Sequence of chain 16.A:
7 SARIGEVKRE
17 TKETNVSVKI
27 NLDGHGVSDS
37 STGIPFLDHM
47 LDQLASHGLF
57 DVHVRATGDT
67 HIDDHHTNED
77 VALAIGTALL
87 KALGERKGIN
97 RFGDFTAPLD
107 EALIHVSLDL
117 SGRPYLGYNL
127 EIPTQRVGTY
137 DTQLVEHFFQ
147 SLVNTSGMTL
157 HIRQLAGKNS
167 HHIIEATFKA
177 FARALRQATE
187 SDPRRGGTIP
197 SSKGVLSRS

Binding-site contacts:
Ligand atom N1 contacts residue HIS72 of chain 3.A at 3.3 Å (h-bond).
Ligand atom N4 contacts residue GLU75 of chain 3.A at 3.1 Å (salt-bridge).
Ligand atom C7 contacts residue GLU19 of chain 3.A at 3.4 Å.
Ligand atom C3 contacts residue GLU75 of chain 3.A at 3.8 Å.
Ligand atom N2 contacts residue GLU171 of chain 21.A at 3.8 Å.
Ligand atom O13 contacts residue HIS45 of chain 21.A at 3.3 Å (h-bond).
Ligand atom N1 contacts residue GLU171 of chain 21.A at 3.1 Å (salt-bridge).
Ligand atom C7 contacts residue GLU171 of chain 21.A at 3.5 Å.
Ligand atom C8 contacts residue GLU171 of chain 21.A at 3.5 Å.
Ligand atom C5 contacts residue HIS167 of chain 21.A at 3.3 Å.
Ligand atom O13 contacts residue MN1 of chain 16.C at 2.4 Å.
Ligand atom N2 contacts residue MN1 of chain 16.C at 3.2 Å.
Ligand atom N4 contacts residue HIS168 of chain 21.A at 3.3 Å (h-bond).
Ligand atom O13 contacts residue GLU19 of chain 3.A at 2.7 Å (salt-bridge).
Ligand atom O10 contacts residue LYS175 of chain 21.A at 2.7 Å (salt-bridge).
Ligand atom O10 contacts residue ARG119 of chain 16.A at 3.0 Å (salt-bridge).
Ligand atom C7 contacts residue MN1 of chain 16.C at 3.5 Å.
Ligand atom C5 contacts residue MN1 of chain 16.C at 3.3 Å.
Ligand atom O12 contacts residue SER197 of chain 16.A at 2.6 Å (h-bond).
Ligand atom O13 contacts residue GLU171 of chain 21.A at 3.5 Å (salt-bridge).
Ligand atom C3 contacts residue MN1 of chain 16.B at 3.2 Å.
Ligand atom C5 contacts residue MN1 of chain 16.B at 3.3 Å.
Ligand atom O11 contacts residue ARG119 of chain 16.A at 2.8 Å (salt-bridge).
Ligand atom C5 contacts residue HIS71 of chain 3.A at 3.2 Å.
Ligand atom N4 contacts residue HIS71 of chain 3.A at 3.0 Å (h-bond).
Ligand atom P9 contacts residue ARG97 of chain 16.A at 3.7 Å.
Ligand atom P9 contacts residue SER197 of chain 16.A at 3.8 Å.
Ligand atom C5 contacts residue HIS168 of chain 21.A at 3.9 Å.
Ligand atom N1 contacts residue MN1 of chain 16.C at 2.3 Å.
Ligand atom C6 contacts residue MN1 of chain 16.C at 3.5 Å.
Ligand atom O10 contacts residue ARG97 of chain 16.A at 2.8 Å (salt-bridge).
Ligand atom C5 contacts residue HIS72 of chain 3.A at 3.6 Å.
Ligand atom P9 contacts residue ARG119 of chain 16.A at 3.9 Å.
Ligand atom O13 contacts residue HIS72 of chain 3.A at 3.1 Å (h-bond).
Ligand atom C3 contacts residue LEU105 of chain 21.A at 3.8 Å (hydrophobic).
Ligand atom N1 contacts residue HIS167 of chain 21.A at 3.1 Å (h-bond).
Ligand atom C6 contacts residue GLU171 of chain 21.A at 3.1 Å.
Ligand atom O11 contacts residue LYS199 of chain 16.A at 2.7 Å (salt-bridge).
Ligand atom N4 contacts residue MN1 of chain 16.B at 2.2 Å.
Ligand atom O12 contacts residue ARG97 of chain 16.A at 2.8 Å (salt-bridge).

Sequence of chain 21.A:
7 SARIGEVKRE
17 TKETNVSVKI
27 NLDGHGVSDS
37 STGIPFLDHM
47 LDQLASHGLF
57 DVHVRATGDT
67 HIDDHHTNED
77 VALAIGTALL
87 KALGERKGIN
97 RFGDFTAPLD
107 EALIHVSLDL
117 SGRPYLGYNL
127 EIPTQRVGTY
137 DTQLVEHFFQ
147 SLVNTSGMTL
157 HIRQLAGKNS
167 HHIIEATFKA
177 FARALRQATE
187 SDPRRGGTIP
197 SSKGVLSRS

This small molecule binds to this protein.
Small molecule (SMILES): O=P(O)(O)C[C@@H](O)Cn1cncn1

Sequence of chain 3.A:
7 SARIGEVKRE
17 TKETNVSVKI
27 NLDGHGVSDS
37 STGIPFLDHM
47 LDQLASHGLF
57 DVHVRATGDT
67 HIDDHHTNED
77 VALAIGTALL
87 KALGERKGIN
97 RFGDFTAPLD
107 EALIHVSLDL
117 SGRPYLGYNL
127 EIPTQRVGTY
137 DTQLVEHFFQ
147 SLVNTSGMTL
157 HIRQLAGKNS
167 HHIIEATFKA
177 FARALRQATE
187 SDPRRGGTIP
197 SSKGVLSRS